Sequence of chain 1.F:
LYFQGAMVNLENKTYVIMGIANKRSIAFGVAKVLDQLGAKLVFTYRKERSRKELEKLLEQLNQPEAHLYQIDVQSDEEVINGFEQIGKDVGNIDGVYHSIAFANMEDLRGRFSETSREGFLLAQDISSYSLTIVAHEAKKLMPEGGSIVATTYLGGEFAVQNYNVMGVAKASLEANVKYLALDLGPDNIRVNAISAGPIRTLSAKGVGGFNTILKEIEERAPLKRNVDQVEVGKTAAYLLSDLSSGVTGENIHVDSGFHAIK

The small molecule below binds the protein below.
Small molecule (SMILES): Cc1c(N)cccc1Cn1ccc(OCCc2cccs2)cc1=O

Binding-site contacts:
Ligand atom C15 contacts residue GLN181 of chain 1.F at 3.4 Å.
Ligand atom C8 contacts residue SER223 of chain 1.F at 3.6 Å.
Ligand atom C8 contacts residue NDP1 of chain 1.AA at 3.6 Å.
Ligand atom C18 contacts residue NDP1 of chain 1.AA at 3.5 Å.
Ligand atom C16 contacts residue TYR183 of chain 1.F at 3.8 Å (hydrophobic).
Ligand atom C6 contacts residue MET186 of chain 1.F at 3.7 Å (hydrophobic).
Ligand atom C16 contacts residue VAL227 of chain 1.F at 3.8 Å (hydrophobic).
Ligand atom N contacts residue PHE122 of chain 1.F at 3.6 Å.
Ligand atom O contacts residue NDP1 of chain 1.AA at 3.2 Å (h-bond).
Ligand atom N contacts residue ALA123 of chain 1.F at 3.4 Å (h-bond).
Ligand atom S contacts residue PHE230 of chain 1.F at 3.8 Å.
Ligand atom O contacts residue PHE230 of chain 1.F at 3.4 Å.
Ligand atom C12 contacts residue ILE233 of chain 1.F at 3.6 Å (hydrophobic).
Ligand atom C3 contacts residue LEU128 of chain 1.F at 3.7 Å (hydrophobic).
Ligand atom C16 contacts residue GLY228 of chain 1.F at 3.2 Å.
Ligand atom S contacts residue VAL227 of chain 1.F at 3.7 Å.
Ligand atom C contacts residue SER223 of chain 1.F at 3.5 Å.
Ligand atom O1 contacts residue TYR183 of chain 1.F at 2.9 Å (h-bond).
Ligand atom C7 contacts residue SER223 of chain 1.F at 3.2 Å.
Ligand atom C1 contacts residue MET186 of chain 1.F at 3.6 Å (hydrophobic).
Ligand atom C11 contacts residue TYR173 of chain 1.F at 3.5 Å (hydrophobic).
Ligand atom C7 contacts residue NDP1 of chain 1.AA at 3.5 Å.
Ligand atom C14 contacts residue VAL180 of chain 1.F at 3.8 Å (hydrophobic).
Ligand atom C12 contacts residue TYR173 of chain 1.F at 3.5 Å (hydrophobic).
Ligand atom C contacts residue ALA121 of chain 1.F at 3.4 Å (hydrophobic).
Ligand atom O1 contacts residue NDP1 of chain 1.AA at 2.6 Å (h-bond).
Ligand atom C17 contacts residue NDP1 of chain 1.AA at 3.4 Å.
Ligand atom C14 contacts residue ILE233 of chain 1.F at 3.8 Å (hydrophobic).
Ligand atom C2 contacts residue MET186 of chain 1.F at 3.8 Å (hydrophobic).
Ligand atom N1 contacts residue NDP1 of chain 1.AA at 3.8 Å.
Ligand atom N1 contacts residue SER223 of chain 1.F at 3.8 Å.
Ligand atom C10 contacts residue NDP1 of chain 1.AA at 3.2 Å.
Ligand atom C9 contacts residue NDP1 of chain 1.AA at 3.3 Å.
Ligand atom C6 contacts residue SER223 of chain 1.F at 3.8 Å.
Ligand atom C17 contacts residue TYR183 of chain 1.F at 3.5 Å (hydrophobic).
Ligand atom C1 contacts residue SER223 of chain 1.F at 3.8 Å.
Ligand atom C3 contacts residue ALA123 of chain 1.F at 3.8 Å (hydrophobic).
Ligand atom C2 contacts residue ALA123 of chain 1.F at 3.8 Å (hydrophobic).
Ligand atom C18 contacts residue TYR183 of chain 1.F at 3.6 Å (hydrophobic).
Ligand atom C4 contacts residue LEU128 of chain 1.F at 3.7 Å (hydrophobic).